This small molecule binds to this protein.
Small molecule (SMILES): Nc1ncnc2[nH]cnc12

Binding-site contacts:
Ligand atom N6 contacts residue GLY637 of chain 1.A at 3.4 Å (h-bond).
Ligand atom C5 contacts residue PRO420 of chain 1.A at 4.5 Å (hydrophobic).
Ligand atom N7 contacts residue HIS630 of chain 1.A at 3.7 Å.
Ligand atom C6 contacts residue SER632 of chain 1.A at 4.0 Å.
Ligand atom C5 contacts residue PRO631 of chain 1.A at 4.4 Å (hydrophobic).
Ligand atom N6 contacts residue SER632 of chain 1.A at 3.6 Å.
Ligand atom C2 contacts residue ILE622 of chain 1.A at 4.3 Å (hydrophobic).
Ligand atom C6 contacts residue GLY639 of chain 1.A at 3.7 Å.
Ligand atom N7 contacts residue SER632 of chain 1.A at 3.7 Å.
Ligand atom N3 contacts residue PRO631 of chain 1.A at 4.1 Å.
Ligand atom C5 contacts residue SER632 of chain 1.A at 3.9 Å.
Ligand atom N6 contacts residue GLY639 of chain 1.A at 3.5 Å (h-bond).
Ligand atom N9 contacts residue PRO631 of chain 1.A at 3.8 Å.
Ligand atom N3 contacts residue GLY639 of chain 1.A at 4.2 Å.
Ligand atom N1 contacts residue PRO631 of chain 1.A at 4.2 Å.
Ligand atom C8 contacts residue HIS630 of chain 1.A at 3.3 Å.
Ligand atom C4 contacts residue PRO631 of chain 1.A at 4.2 Å (hydrophobic).
Ligand atom N1 contacts residue PHE638 of chain 1.A at 4.1 Å.
Ligand atom N6 contacts residue PHE638 of chain 1.A at 3.7 Å.
Ligand atom N7 contacts residue ASP609 of chain 1.A at 4.0 Å.
Ligand atom N6 contacts residue PRO633 of chain 1.A at 4.4 Å.
Ligand atom C6 contacts residue PRO631 of chain 1.A at 4.3 Å (hydrophobic).
Ligand atom N9 contacts residue HIS630 of chain 1.A at 4.4 Å.
Ligand atom N1 contacts residue GLY639 of chain 1.A at 3.0 Å (h-bond).
Ligand atom C2 contacts residue PRO631 of chain 1.A at 4.2 Å (hydrophobic).
Ligand atom C2 contacts residue GLY639 of chain 1.A at 2.9 Å.

Sequence of chain 1.A:
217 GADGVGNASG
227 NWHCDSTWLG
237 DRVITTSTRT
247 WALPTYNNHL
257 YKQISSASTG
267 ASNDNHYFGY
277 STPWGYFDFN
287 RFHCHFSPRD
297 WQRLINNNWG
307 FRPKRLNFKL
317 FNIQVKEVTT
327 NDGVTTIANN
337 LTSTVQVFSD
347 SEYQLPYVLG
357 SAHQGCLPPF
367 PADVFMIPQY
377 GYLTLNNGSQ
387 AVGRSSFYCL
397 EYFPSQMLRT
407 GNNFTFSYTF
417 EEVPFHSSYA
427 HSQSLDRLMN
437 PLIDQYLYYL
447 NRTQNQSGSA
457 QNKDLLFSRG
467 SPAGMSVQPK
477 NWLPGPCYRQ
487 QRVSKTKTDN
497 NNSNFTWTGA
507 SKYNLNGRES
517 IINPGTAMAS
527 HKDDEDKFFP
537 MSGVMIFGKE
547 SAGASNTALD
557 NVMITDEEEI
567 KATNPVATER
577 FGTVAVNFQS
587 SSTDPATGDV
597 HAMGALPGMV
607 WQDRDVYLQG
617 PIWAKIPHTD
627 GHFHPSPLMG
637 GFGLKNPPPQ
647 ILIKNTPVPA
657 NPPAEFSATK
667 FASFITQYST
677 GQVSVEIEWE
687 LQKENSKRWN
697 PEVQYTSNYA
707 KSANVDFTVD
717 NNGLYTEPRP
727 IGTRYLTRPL